Sequence of chain 1.N:
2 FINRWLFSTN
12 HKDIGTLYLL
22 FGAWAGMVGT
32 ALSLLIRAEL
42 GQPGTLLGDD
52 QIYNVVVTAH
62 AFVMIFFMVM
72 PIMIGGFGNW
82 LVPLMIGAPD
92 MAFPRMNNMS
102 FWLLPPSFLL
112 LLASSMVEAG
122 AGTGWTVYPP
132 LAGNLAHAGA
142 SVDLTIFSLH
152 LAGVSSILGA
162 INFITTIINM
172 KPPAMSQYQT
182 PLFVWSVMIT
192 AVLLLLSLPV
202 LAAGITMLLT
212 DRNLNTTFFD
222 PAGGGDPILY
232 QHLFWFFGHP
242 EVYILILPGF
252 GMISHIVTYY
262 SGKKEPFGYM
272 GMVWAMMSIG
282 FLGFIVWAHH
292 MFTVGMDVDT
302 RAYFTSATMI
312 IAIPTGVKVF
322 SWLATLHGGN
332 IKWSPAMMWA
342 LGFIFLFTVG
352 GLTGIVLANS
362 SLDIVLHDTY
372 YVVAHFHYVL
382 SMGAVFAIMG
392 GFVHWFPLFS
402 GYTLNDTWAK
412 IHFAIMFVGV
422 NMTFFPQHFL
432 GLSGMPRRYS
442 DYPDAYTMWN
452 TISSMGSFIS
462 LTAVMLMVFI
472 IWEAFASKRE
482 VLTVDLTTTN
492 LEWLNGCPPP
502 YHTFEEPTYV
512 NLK

Sequence of chain 1.Q:
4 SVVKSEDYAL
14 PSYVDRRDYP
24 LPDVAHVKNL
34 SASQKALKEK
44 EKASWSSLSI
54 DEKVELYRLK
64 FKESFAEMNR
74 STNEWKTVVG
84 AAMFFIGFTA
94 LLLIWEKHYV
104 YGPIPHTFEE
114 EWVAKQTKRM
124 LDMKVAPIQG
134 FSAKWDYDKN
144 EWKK

Sequence of chain 1.Y:
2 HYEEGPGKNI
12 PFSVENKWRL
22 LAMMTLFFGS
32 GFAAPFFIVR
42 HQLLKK

Sequence of chain 1.Z:
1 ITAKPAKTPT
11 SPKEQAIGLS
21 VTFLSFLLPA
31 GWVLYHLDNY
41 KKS

A protein and the small-molecule ligand that binds it are described below.
Small molecule (SMILES): CCCCCCCCCCO[C@@H]1O[C@H](CO)[C@@H](O[C@H]2O[C@H](CO)[C@@H](O)[C@H](O)[C@H]2O)[C@H](O)[C@H]1O

Binding-site contacts:
Ligand atom O49 contacts residue LEU28 of chain 1.Z at 3.5 Å.
Ligand atom C11 contacts residue TYR35 of chain 1.Z at 3.4 Å (hydrophobic).
Ligand atom O61 contacts residue TRP98 of chain 1.Q at 3.5 Å (h-bond).
Ligand atom O61 contacts residue TYR35 of chain 1.Z at 3.9 Å.
Ligand atom O3 contacts residue HIS36 of chain 1.Z at 3.7 Å.
Ligand atom O6 contacts residue TYR102 of chain 1.Q at 4.0 Å.
Ligand atom C4 contacts residue TRP98 of chain 1.Q at 4.0 Å (hydrophobic).
Ligand atom C57 contacts residue TRP98 of chain 1.Q at 3.7 Å (hydrophobic).
Ligand atom C34 contacts residue LEU27 of chain 1.Z at 3.8 Å (hydrophobic).
Ligand atom C25 contacts residue LEU95 of chain 1.Q at 3.8 Å (hydrophobic).
Ligand atom C28 contacts residue GLY31 of chain 1.Z at 4.0 Å.
Ligand atom O16 contacts residue LEU27 of chain 1.Z at 4.0 Å.
Ligand atom C1 contacts residue TRP32 of chain 1.Z at 3.5 Å (hydrophobic).
Ligand atom O49 contacts residue TRP32 of chain 1.Z at 4.0 Å.
Ligand atom C6 contacts residue TRP98 of chain 1.Q at 3.5 Å (hydrophobic).
Ligand atom C28 contacts residue LEU27 of chain 1.Z at 4.0 Å (hydrophobic).
Ligand atom O16 contacts residue LEU28 of chain 1.Z at 3.4 Å.
Ligand atom C18 contacts residue LEU28 of chain 1.Z at 3.6 Å (hydrophobic).
Ligand atom C25 contacts residue LEU27 of chain 1.Z at 4.0 Å (hydrophobic).
Ligand atom C34 contacts residue PHE459 of chain 1.N at 3.7 Å (hydrophobic).
Ligand atom C1 contacts residue GLY31 of chain 1.Z at 3.9 Å.
Ligand atom C19 contacts residue LEU27 of chain 1.Z at 3.6 Å (hydrophobic).
Ligand atom O55 contacts residue TRP32 of chain 1.Z at 3.3 Å.
Ligand atom C37 contacts residue LEU34 of chain 1.Z at 3.7 Å (hydrophobic).
Ligand atom C25 contacts residue TRP98 of chain 1.Q at 3.9 Å (hydrophobic).
Ligand atom O61 contacts residue TYR102 of chain 1.Q at 3.3 Å.
Ligand atom C10 contacts residue TYR35 of chain 1.Z at 3.7 Å (hydrophobic).
Ligand atom C6 contacts residue GLY31 of chain 1.Z at 3.9 Å.
Ligand atom O5 contacts residue TRP98 of chain 1.Q at 3.1 Å.
Ligand atom C28 contacts residue TRP98 of chain 1.Q at 3.5 Å (hydrophobic).
Ligand atom O1 contacts residue TYR35 of chain 1.Z at 3.1 Å.
Ligand atom C31 contacts residue LEU95 of chain 1.Q at 4.1 Å (hydrophobic).
Ligand atom C43 contacts residue PHE459 of chain 1.N at 4.0 Å (hydrophobic).
Ligand atom O6 contacts residue TYR35 of chain 1.Z at 3.3 Å (h-bond).
Ligand atom O3 contacts residue TYR35 of chain 1.Z at 3.6 Å.
Ligand atom C31 contacts residue TRP98 of chain 1.Q at 3.5 Å (hydrophobic).
Ligand atom C6 contacts residue TRP32 of chain 1.Z at 4.0 Å (hydrophobic).
Ligand atom C22 contacts residue TRP98 of chain 1.Q at 3.3 Å (hydrophobic).
Ligand atom C9 contacts residue TYR35 of chain 1.Z at 4.0 Å (hydrophobic).
Ligand atom C37 contacts residue PHE459 of chain 1.N at 3.7 Å (hydrophobic).